Binding-site contacts:
Ligand atom C5 contacts residue ASN223 of chain 1.B at 3.7 Å.
Ligand atom C4 contacts residue ASN223 of chain 1.B at 4.2 Å.
Ligand atom C1 contacts residue ASN223 of chain 1.B at 1.4 Å.
Ligand atom O5 contacts residue ASN223 of chain 1.B at 2.4 Å (h-bond).
Ligand atom N2 contacts residue ASN223 of chain 1.B at 2.9 Å (h-bond).
Ligand atom C3 contacts residue ASN223 of chain 1.B at 3.8 Å.
Ligand atom O5 contacts residue THR97 of chain 1.B at 4.3 Å.
Ligand atom C7 contacts residue ASN223 of chain 1.B at 4.0 Å.
Ligand atom C2 contacts residue ASN223 of chain 1.B at 2.5 Å.
Ligand atom C1 contacts residue THR97 of chain 1.B at 4.4 Å.

A small-molecule ligand and the protein it binds are described below.
Small molecule (SMILES): CC(=O)N[C@@H]1[C@@H](O)[C@H](O)[C@@H](CO)O[C@H]1O

Sequence of chain 1.B:
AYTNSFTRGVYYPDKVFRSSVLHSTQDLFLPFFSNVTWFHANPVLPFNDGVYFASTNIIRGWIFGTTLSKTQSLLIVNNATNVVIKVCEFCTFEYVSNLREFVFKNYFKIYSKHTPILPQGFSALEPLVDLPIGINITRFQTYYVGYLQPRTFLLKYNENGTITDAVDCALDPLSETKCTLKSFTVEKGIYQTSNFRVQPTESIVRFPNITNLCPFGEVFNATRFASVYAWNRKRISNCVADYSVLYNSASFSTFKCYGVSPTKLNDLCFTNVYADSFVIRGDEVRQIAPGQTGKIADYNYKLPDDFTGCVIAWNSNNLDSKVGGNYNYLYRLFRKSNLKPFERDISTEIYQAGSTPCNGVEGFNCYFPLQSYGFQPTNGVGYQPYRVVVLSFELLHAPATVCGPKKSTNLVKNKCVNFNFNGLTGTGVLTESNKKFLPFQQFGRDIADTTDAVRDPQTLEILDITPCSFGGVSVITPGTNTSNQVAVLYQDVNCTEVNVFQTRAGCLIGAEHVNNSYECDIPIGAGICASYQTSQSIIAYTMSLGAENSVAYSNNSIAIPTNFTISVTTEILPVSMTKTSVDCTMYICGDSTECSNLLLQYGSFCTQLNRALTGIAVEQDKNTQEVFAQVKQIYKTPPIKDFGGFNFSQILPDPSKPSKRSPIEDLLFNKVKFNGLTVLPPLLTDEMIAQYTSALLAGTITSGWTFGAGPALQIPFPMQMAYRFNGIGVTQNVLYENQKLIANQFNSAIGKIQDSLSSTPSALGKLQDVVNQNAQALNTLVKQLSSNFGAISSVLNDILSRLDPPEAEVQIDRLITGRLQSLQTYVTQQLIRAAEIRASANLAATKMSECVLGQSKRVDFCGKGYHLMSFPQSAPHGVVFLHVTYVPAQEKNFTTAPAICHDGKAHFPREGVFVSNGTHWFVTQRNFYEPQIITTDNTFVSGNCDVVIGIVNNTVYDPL